Sequence of chain 1.A:
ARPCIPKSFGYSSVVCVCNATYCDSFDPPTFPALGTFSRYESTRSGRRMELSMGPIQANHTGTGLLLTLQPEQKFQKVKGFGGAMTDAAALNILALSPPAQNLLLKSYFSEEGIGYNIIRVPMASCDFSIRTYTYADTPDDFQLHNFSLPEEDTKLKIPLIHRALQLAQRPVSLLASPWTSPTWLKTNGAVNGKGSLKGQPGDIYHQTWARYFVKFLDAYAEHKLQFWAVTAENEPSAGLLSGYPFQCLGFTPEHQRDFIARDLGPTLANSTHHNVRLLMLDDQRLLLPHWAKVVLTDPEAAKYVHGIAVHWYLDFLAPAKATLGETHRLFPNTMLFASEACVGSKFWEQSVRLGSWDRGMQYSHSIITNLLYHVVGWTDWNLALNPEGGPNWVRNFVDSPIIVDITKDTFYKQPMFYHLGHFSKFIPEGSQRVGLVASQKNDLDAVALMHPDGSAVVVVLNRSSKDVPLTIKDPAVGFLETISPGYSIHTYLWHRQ

Binding-site contacts:
Ligand atom C4 contacts residue TRP387 of chain 1.D at 3.4 Å (hydrophobic).
Ligand atom N8 contacts residue LEU353 of chain 1.A at 3.7 Å.
Ligand atom C14 contacts residue GLN323 of chain 1.A at 3.8 Å.
Ligand atom C15 contacts residue TRP387 of chain 1.D at 3.7 Å (hydrophobic).
Ligand atom O25 contacts residue VAL433 of chain 1.A at 3.6 Å (h-bond).
Ligand atom C22 contacts residue GLU388 of chain 1.D at 3.5 Å.
Ligand atom C10 contacts residue PHE285 of chain 1.A at 3.6 Å (hydrophobic).
Ligand atom C20 contacts residue PHE285 of chain 1.A at 3.7 Å (hydrophobic).
Ligand atom C21 contacts residue TRS1 of chain 1.J at 3.4 Å.
Ligand atom C2 contacts residue TRP387 of chain 1.D at 3.5 Å (hydrophobic).
Ligand atom N7 contacts residue SER384 of chain 1.A at 3.5 Å.
Ligand atom C3 contacts residue TRP387 of chain 1.D at 3.1 Å (hydrophobic).
Ligand atom C21 contacts residue TYR352 of chain 1.A at 3.6 Å (hydrophobic).
Ligand atom N7 contacts residue TRP387 of chain 1.D at 3.5 Å.
Ligand atom C24 contacts residue GLU388 of chain 1.D at 3.7 Å.
Ligand atom C5 contacts residue TRP387 of chain 1.D at 3.4 Å (hydrophobic).
Ligand atom C11 contacts residue TRP387 of chain 1.D at 3.7 Å (hydrophobic).
Ligand atom C3 contacts residue TRS1 of chain 1.J at 3.8 Å.
Ligand atom N6 contacts residue TRP387 of chain 1.D at 3.8 Å.
Ligand atom C26 contacts residue ASP354 of chain 1.D at 3.8 Å.
Ligand atom C20 contacts residue PRO284 of chain 1.A at 3.8 Å (hydrophobic).
Ligand atom C27 contacts residue VAL433 of chain 1.A at 3.8 Å (hydrophobic).
Ligand atom O25 contacts residue GLU388 of chain 1.D at 3.3 Å (salt-bridge).
Ligand atom C15 contacts residue LEU353 of chain 1.A at 3.8 Å (hydrophobic).
Ligand atom C13 contacts residue PHE285 of chain 1.A at 3.5 Å (hydrophobic).
Ligand atom C14 contacts residue LEU353 of chain 1.A at 3.7 Å (hydrophobic).
Ligand atom C27 contacts residue GLU388 of chain 1.D at 3.5 Å.
Ligand atom C17 contacts residue SER384 of chain 1.D at 3.5 Å.
Ligand atom C17 contacts residue TRP387 of chain 1.D at 3.5 Å (hydrophobic).
Ligand atom C21 contacts residue TRP387 of chain 1.D at 3.4 Å (hydrophobic).
Ligand atom N1 contacts residue TRP387 of chain 1.D at 3.3 Å (h-bond).
Ligand atom C21 contacts residue SER384 of chain 1.A at 3.7 Å.
Ligand atom C12 contacts residue PHE285 of chain 1.A at 3.7 Å (hydrophobic).
Ligand atom O16 contacts residue GLN323 of chain 1.A at 3.3 Å.
Ligand atom C19 contacts residue ASN435 of chain 1.A at 3.4 Å.
Ligand atom C15 contacts residue SER384 of chain 1.D at 3.2 Å.
Ligand atom C12 contacts residue ASN435 of chain 1.A at 3.3 Å.
Ligand atom N1 contacts residue TRS1 of chain 1.J at 3.5 Å (h-bond).
Ligand atom C26 contacts residue SER384 of chain 1.D at 3.7 Å.
Ligand atom C9 contacts residue LEU353 of chain 1.A at 3.8 Å (hydrophobic).

A small-molecule ligand and the protein it binds are described below.
Small molecule (SMILES): COc1ccc(-c2cnc3c(cc(C4CCN(C(C)=O)CC4)n3C)n2)cc1

Sequence of chain 1.D:
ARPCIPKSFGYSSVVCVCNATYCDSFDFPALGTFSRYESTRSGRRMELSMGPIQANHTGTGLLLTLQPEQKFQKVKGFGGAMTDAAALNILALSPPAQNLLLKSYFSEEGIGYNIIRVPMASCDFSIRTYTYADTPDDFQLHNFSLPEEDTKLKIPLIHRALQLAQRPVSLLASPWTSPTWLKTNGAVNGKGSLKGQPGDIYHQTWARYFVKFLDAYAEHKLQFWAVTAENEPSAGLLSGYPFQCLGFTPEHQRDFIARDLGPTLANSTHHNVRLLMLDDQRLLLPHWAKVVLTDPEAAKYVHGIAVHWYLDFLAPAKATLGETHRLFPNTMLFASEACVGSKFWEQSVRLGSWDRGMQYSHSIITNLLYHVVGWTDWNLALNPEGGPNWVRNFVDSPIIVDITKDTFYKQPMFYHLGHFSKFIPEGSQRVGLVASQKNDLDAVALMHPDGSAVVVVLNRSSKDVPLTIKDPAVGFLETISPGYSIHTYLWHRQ